This small molecule binds to this protein.
Small molecule (SMILES): Cc1nnc2n1-c1ccc(-c3cnn(C)c3)cc1C(c1ccc(Cl)cc1)=NC21CC1

Binding-site contacts:
Ligand atom C20 contacts residue LEU52 of chain 1.A at 3.7 Å (hydrophobic).
Ligand atom C7 contacts residue LEU52 of chain 1.A at 4.0 Å (hydrophobic).
Ligand atom C14 contacts residue PRO42 of chain 1.A at 4.0 Å (hydrophobic).
Ligand atom C14 contacts residue TRP41 of chain 1.A at 4.1 Å (hydrophobic).
Ligand atom C1 contacts residue ILE106 of chain 1.A at 4.0 Å (hydrophobic).
Ligand atom C15 contacts residue TRP41 of chain 1.A at 3.8 Å (hydrophobic).
Ligand atom C contacts residue PRO42 of chain 1.A at 3.6 Å (hydrophobic).
Ligand atom C11 contacts residue LEU54 of chain 1.A at 3.2 Å (hydrophobic).
Ligand atom C15 contacts residue MET109 of chain 1.A at 4.1 Å (hydrophobic).
Ligand atom C contacts residue VAL47 of chain 1.A at 4.0 Å (hydrophobic).
Ligand atom C4 contacts residue PRO42 of chain 1.A at 3.5 Å (hydrophobic).
Ligand atom N2 contacts residue ILE106 of chain 1.A at 4.0 Å.
Ligand atom C5 contacts residue LEU52 of chain 1.A at 4.0 Å (hydrophobic).
Ligand atom C contacts residue PHE43 of chain 1.A at 3.7 Å (hydrophobic).
Ligand atom N1 contacts residue ASN100 of chain 1.A at 3.0 Å (h-bond).
Ligand atom C15 contacts residue PRO42 of chain 1.A at 4.1 Å (hydrophobic).
Ligand atom C19 contacts residue TRP41 of chain 1.A at 3.7 Å (hydrophobic).
Ligand atom C1 contacts residue VAL47 of chain 1.A at 4.1 Å (hydrophobic).
Ligand atom C20 contacts residue TRP41 of chain 1.A at 3.7 Å (hydrophobic).
Ligand atom C15 contacts residue ILE106 of chain 1.A at 3.8 Å (hydrophobic).
Ligand atom C13 contacts residue ILE106 of chain 1.A at 4.0 Å (hydrophobic).
Ligand atom C6 contacts residue LEU52 of chain 1.A at 3.8 Å (hydrophobic).
Ligand atom CL contacts residue ASP105 of chain 1.A at 3.9 Å.
Ligand atom C11 contacts residue LEU52 of chain 1.A at 4.1 Å (hydrophobic).
Ligand atom C12 contacts residue TYR99 of chain 1.A at 3.7 Å (hydrophobic).
Ligand atom C12 contacts residue LEU54 of chain 1.A at 3.8 Å (hydrophobic).
Ligand atom C12 contacts residue ASN100 of chain 1.A at 3.6 Å.
Ligand atom N contacts residue ILE106 of chain 1.A at 4.1 Å.
Ligand atom C3 contacts residue PRO42 of chain 1.A at 4.0 Å (hydrophobic).
Ligand atom N5 contacts residue TRP41 of chain 1.A at 4.0 Å.
Ligand atom C5 contacts residue PRO42 of chain 1.A at 3.6 Å (hydrophobic).
Ligand atom N contacts residue ASN100 of chain 1.A at 3.7 Å.
Ligand atom N contacts residue CYS96 of chain 1.A at 3.9 Å.
Ligand atom CL contacts residue MET109 of chain 1.A at 3.7 Å.
Ligand atom C2 contacts residue ASN100 of chain 1.A at 4.0 Å.
Ligand atom C4 contacts residue VAL47 of chain 1.A at 4.1 Å (hydrophobic).
Ligand atom C22 contacts residue TRP41 of chain 1.A at 3.9 Å (hydrophobic).
Ligand atom C14 contacts residue ILE106 of chain 1.A at 3.5 Å (hydrophobic).
Ligand atom N4 contacts residue TRP41 of chain 1.A at 3.9 Å.
Ligand atom C18 contacts residue ILE106 of chain 1.A at 4.0 Å (hydrophobic).

Sequence of chain 1.A:
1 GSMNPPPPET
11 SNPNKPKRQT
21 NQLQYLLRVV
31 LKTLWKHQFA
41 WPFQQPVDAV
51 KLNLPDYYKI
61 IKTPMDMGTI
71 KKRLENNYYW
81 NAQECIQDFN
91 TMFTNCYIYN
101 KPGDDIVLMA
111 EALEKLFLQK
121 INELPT